A small-molecule ligand and the protein it binds are described below.
Small molecule (SMILES): CC(=O)N[C@@H]1[C@@H](O)[C@H](O)[C@@H](CO)O[C@H]1O

Binding-site contacts:
Ligand atom C8 contacts residue ILE310 of chain 2.B at 3.8 Å (hydrophobic).
Ligand atom O5 contacts residue ASN283 of chain 2.B at 2.4 Å (h-bond).
Ligand atom O5 contacts residue ALA281 of chain 2.B at 4.5 Å.
Ligand atom C5 contacts residue ASN283 of chain 2.B at 3.7 Å.
Ligand atom C4 contacts residue ASN283 of chain 2.B at 4.2 Å.
Ligand atom C7 contacts residue ASN283 of chain 2.B at 3.5 Å.
Ligand atom N2 contacts residue SER311 of chain 2.B at 4.4 Å.
Ligand atom O7 contacts residue ASN283 of chain 2.B at 4.0 Å.
Ligand atom O6 contacts residue ARG558 of chain 2.B at 3.9 Å.
Ligand atom N2 contacts residue ASN283 of chain 2.B at 2.9 Å (h-bond).
Ligand atom C8 contacts residue THR312 of chain 2.B at 3.7 Å.
Ligand atom C7 contacts residue SER311 of chain 2.B at 3.7 Å.
Ligand atom O7 contacts residue THR312 of chain 2.B at 3.7 Å.
Ligand atom C3 contacts residue ASN283 of chain 2.B at 3.8 Å.
Ligand atom C8 contacts residue SER311 of chain 2.B at 3.2 Å.
Ligand atom O7 contacts residue SER311 of chain 2.B at 3.9 Å.
Ligand atom C7 contacts residue THR312 of chain 2.B at 4.1 Å.
Ligand atom C1 contacts residue ASN283 of chain 2.B at 1.4 Å.
Ligand atom C2 contacts residue ASN283 of chain 2.B at 2.4 Å.
Ligand atom C8 contacts residue ASN283 of chain 2.B at 4.3 Å.

Sequence of chain 2.B:
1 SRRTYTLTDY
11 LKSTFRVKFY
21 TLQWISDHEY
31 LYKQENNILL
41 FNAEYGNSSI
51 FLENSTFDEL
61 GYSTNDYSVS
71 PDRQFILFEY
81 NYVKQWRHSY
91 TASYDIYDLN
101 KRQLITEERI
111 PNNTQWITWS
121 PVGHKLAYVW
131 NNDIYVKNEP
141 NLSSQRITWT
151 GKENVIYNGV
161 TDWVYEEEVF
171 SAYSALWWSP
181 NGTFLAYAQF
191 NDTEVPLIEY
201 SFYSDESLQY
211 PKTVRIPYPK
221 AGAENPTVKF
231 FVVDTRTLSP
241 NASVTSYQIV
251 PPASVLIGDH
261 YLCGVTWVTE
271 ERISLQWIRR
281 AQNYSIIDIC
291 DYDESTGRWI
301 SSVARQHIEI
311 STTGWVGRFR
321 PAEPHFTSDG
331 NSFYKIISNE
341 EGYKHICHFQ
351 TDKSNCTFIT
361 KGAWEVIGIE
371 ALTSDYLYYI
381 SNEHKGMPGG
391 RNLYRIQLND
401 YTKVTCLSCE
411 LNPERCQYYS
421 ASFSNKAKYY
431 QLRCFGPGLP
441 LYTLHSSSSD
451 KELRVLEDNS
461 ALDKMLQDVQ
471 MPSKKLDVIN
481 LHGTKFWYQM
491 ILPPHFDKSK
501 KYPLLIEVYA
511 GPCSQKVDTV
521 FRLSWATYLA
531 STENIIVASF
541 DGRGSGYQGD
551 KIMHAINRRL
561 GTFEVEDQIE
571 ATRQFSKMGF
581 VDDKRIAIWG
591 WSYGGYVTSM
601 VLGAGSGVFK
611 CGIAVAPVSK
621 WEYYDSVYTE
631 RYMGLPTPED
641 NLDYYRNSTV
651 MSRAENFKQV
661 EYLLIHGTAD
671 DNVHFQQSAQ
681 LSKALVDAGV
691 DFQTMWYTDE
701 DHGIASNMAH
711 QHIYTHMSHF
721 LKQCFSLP